Sequence of chain 2.B:
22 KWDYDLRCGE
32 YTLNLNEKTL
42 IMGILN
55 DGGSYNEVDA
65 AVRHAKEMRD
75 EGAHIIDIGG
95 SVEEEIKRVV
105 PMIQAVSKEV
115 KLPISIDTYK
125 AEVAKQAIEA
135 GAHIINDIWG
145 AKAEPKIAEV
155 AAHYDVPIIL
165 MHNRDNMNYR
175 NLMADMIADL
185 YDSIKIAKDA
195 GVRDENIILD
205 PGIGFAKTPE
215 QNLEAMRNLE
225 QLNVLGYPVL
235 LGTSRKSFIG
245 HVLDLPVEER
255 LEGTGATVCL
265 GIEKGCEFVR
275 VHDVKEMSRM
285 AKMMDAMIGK

This protein binds this small molecule.
Small molecule (SMILES): C[C@@H](C(=O)O)c1nn(C)c2nc(N)[nH]c(=O)c2c1=O

Binding-site contacts:
Ligand atom N6 contacts residue LEU234 of chain 2.B at 3.8 Å.
Ligand atom O4 contacts residue LYS240 of chain 2.B at 3.1 Å (salt-bridge).
Ligand atom N4 contacts residue ILE142 of chain 2.B at 3.5 Å.
Ligand atom C2 contacts residue ILE142 of chain 2.B at 3.6 Å (hydrophobic).
Ligand atom O19 contacts residue LYS240 of chain 2.B at 3.5 Å.
Ligand atom N1 contacts residue ILE142 of chain 2.B at 3.7 Å.
Ligand atom O18 contacts residue ARG274 of chain 2.B at 2.9 Å (salt-bridge).
Ligand atom C14 contacts residue ARG274 of chain 2.B at 3.5 Å.
Ligand atom C17 contacts residue ARG274 of chain 2.B at 3.9 Å.
Ligand atom O4 contacts residue GLY236 of chain 2.B at 3.3 Å (h-bond).
Ligand atom N1 contacts residue ARG274 of chain 2.B at 3.8 Å.
Ligand atom C17 contacts residue LYS240 of chain 2.B at 3.9 Å.
Ligand atom C14 contacts residue ILE142 of chain 2.B at 3.5 Å (hydrophobic).
Ligand atom N4 contacts residue ARG274 of chain 2.B at 3.3 Å (salt-bridge).
Ligand atom C3 contacts residue ARG274 of chain 2.B at 4.0 Å.
Ligand atom N2 contacts residue ASP204 of chain 2.B at 2.8 Å (salt-bridge).
Ligand atom N6 contacts residue ASN140 of chain 2.B at 2.8 Å (h-bond).
Ligand atom O13 contacts residue LYS240 of chain 2.B at 2.4 Å (salt-bridge).
Ligand atom C1 contacts residue PHE209 of chain 2.B at 4.0 Å (hydrophobic).
Ligand atom C2 contacts residue ARG274 of chain 2.B at 3.6 Å.
Ligand atom C11 contacts residue PHE209 of chain 2.B at 3.8 Å (hydrophobic).
Ligand atom C14 contacts residue ASN140 of chain 2.B at 3.7 Å.
Ligand atom C4 contacts residue MET165 of chain 2.B at 3.7 Å (hydrophobic).
Ligand atom N6 contacts residue ILE163 of chain 2.B at 4.0 Å.
Ligand atom N1 contacts residue ASN140 of chain 2.B at 3.3 Å (h-bond).
Ligand atom C3 contacts residue MET165 of chain 2.B at 3.9 Å (hydrophobic).
Ligand atom C14 contacts residue ASP121 of chain 2.B at 3.1 Å.
Ligand atom N2 contacts residue MET165 of chain 2.B at 3.6 Å.
Ligand atom C12 contacts residue LYS240 of chain 2.B at 3.6 Å.
Ligand atom C11 contacts residue ARG274 of chain 2.B at 3.6 Å.
Ligand atom C3 contacts residue ASN140 of chain 2.B at 3.7 Å.
Ligand atom N6 contacts residue ASP204 of chain 2.B at 2.9 Å (salt-bridge).
Ligand atom N3 contacts residue ARG274 of chain 2.B at 3.4 Å (salt-bridge).
Ligand atom C1 contacts residue ARG274 of chain 2.B at 3.6 Å.
Ligand atom C3 contacts residue ASP204 of chain 2.B at 3.2 Å.
Ligand atom C4 contacts residue ASP204 of chain 2.B at 3.8 Å.
Ligand atom O13 contacts residue PHE209 of chain 2.B at 3.3 Å.
Ligand atom C16 contacts residue PHE209 of chain 2.B at 3.4 Å (hydrophobic).
Ligand atom C12 contacts residue ARG274 of chain 2.B at 3.5 Å.
Ligand atom C12 contacts residue PHE209 of chain 2.B at 3.6 Å (hydrophobic).